Binding-site contacts:
Ligand atom C8 contacts residue ASN440 of chain 1.A at 4.0 Å.
Ligand atom C4 contacts residue ASN440 of chain 1.A at 4.2 Å.
Ligand atom C7 contacts residue ASN440 of chain 1.A at 3.2 Å.
Ligand atom C6 contacts residue SER286 of chain 1.A at 4.2 Å.
Ligand atom O5 contacts residue SER286 of chain 1.A at 3.1 Å (h-bond).
Ligand atom C3 contacts residue ASN440 of chain 1.A at 3.7 Å.
Ligand atom O7 contacts residue ASN440 of chain 1.A at 3.4 Å (h-bond).
Ligand atom C2 contacts residue ASN440 of chain 1.A at 2.4 Å.
Ligand atom N2 contacts residue ASN440 of chain 1.A at 2.8 Å (h-bond).
Ligand atom C8 contacts residue ASN257 of chain 1.A at 3.5 Å.
Ligand atom C1 contacts residue ASN440 of chain 1.A at 1.5 Å.
Ligand atom C1 contacts residue SER286 of chain 1.A at 3.9 Å.
Ligand atom C8 contacts residue NAG1 of chain 1.Q at 3.5 Å.
Ligand atom C5 contacts residue SER286 of chain 1.A at 4.2 Å.
Ligand atom C5 contacts residue ASN440 of chain 1.A at 3.7 Å.
Ligand atom C7 contacts residue ASN257 of chain 1.A at 4.4 Å.
Ligand atom O5 contacts residue ASN440 of chain 1.A at 2.4 Å (h-bond).

This protein binds this small molecule.
Small molecule (SMILES): CC(=O)N[C@@H]1[C@@H](O)[C@H](O)[C@@H](CO)O[C@H]1O

Sequence of chain 1.A:
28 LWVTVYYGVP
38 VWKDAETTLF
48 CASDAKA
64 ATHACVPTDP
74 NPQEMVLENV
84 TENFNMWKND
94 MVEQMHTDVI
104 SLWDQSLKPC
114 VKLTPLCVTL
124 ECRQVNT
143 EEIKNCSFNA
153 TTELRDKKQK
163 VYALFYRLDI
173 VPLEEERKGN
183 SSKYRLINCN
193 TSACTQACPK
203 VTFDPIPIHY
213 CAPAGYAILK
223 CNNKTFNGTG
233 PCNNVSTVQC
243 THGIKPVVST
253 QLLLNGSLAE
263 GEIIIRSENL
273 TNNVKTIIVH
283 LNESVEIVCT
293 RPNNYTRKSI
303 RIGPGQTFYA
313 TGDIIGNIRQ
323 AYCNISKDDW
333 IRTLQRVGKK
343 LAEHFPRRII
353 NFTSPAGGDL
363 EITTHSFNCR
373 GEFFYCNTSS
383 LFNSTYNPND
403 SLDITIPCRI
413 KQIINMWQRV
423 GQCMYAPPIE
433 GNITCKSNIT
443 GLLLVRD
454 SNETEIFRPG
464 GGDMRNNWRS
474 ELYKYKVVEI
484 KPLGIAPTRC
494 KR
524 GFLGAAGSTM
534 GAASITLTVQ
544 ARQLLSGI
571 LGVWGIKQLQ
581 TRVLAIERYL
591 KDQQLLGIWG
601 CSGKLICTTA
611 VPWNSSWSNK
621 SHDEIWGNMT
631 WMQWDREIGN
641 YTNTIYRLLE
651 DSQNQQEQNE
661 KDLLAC